This protein binds this small molecule.
Small molecule (SMILES): CC(=O)N[C@H]1[C@H](O[C@H]2[C@H](O)[C@@H](NC(C)=O)CO[C@@H]2CO)O[C@H](CO)[C@@H](O)[C@@H]1O

Sequence of chain 1.C:
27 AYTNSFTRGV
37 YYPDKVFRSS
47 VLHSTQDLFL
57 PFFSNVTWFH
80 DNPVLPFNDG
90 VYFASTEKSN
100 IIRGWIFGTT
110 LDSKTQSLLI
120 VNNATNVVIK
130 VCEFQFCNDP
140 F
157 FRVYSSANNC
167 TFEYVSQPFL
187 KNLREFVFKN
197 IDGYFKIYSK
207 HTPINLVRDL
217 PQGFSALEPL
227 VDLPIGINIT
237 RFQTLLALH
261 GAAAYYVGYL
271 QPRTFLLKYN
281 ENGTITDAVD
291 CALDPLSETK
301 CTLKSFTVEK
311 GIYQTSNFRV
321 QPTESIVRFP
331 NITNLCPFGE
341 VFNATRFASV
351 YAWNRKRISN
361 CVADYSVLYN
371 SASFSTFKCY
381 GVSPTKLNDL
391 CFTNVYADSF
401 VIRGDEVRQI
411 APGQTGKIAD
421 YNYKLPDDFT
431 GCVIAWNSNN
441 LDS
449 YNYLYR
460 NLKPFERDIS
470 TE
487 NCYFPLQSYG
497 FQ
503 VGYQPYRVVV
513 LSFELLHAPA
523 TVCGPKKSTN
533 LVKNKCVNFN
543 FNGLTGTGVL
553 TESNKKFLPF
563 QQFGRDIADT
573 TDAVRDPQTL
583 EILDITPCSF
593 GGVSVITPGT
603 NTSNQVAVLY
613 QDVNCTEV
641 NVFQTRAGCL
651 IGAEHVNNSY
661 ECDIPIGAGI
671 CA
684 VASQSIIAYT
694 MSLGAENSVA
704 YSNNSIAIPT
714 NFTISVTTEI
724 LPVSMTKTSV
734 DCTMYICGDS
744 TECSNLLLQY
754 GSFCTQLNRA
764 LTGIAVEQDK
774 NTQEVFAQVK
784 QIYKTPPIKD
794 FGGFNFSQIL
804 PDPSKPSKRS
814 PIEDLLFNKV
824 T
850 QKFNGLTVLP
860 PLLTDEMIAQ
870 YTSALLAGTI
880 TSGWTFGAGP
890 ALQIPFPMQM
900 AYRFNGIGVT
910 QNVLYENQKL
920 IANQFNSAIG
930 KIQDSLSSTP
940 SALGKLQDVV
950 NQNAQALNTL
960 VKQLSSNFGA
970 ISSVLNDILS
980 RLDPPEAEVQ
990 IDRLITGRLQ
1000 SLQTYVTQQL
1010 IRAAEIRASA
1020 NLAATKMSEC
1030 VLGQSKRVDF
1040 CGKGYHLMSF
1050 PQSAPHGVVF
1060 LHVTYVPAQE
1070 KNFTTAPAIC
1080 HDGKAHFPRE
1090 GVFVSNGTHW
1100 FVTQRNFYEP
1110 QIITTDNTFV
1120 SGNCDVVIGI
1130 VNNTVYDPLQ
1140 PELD

Binding-site contacts:
Ligand atom C8 contacts residue GLU281 of chain 1.C at 4.1 Å.
Ligand atom O7 contacts residue ASN280 of chain 1.C at 3.3 Å (h-bond).
Ligand atom O5 contacts residue ASN282 of chain 1.C at 2.4 Å (h-bond).
Ligand atom C7 contacts residue ASN282 of chain 1.C at 3.4 Å.
Ligand atom C7 contacts residue GLU281 of chain 1.C at 3.8 Å.
Ligand atom C3 contacts residue ASN282 of chain 1.C at 3.7 Å.
Ligand atom C4 contacts residue ASN282 of chain 1.C at 4.2 Å.
Ligand atom C1 contacts residue ASN282 of chain 1.C at 1.4 Å.
Ligand atom N2 contacts residue ASN282 of chain 1.C at 2.9 Å (h-bond).
Ligand atom O7 contacts residue THR284 of chain 1.C at 4.5 Å.
Ligand atom O7 contacts residue GLU281 of chain 1.C at 3.6 Å (salt-bridge).
Ligand atom C2 contacts residue ASN282 of chain 1.C at 2.5 Å.
Ligand atom C7 contacts residue ASN280 of chain 1.C at 3.9 Å.
Ligand atom C5 contacts residue ASN282 of chain 1.C at 3.6 Å.
Ligand atom C8 contacts residue ASN280 of chain 1.C at 3.6 Å.
Ligand atom O7 contacts residue ASN282 of chain 1.C at 3.1 Å (h-bond).
Ligand atom N2 contacts residue GLU281 of chain 1.C at 4.1 Å.